The protein below binds the small molecule below.
Small molecule (SMILES): CCOC(=O)c1ccc(-c2csc3c(=O)cc(N4CCOCC4)oc23)cc1

Sequence of chain 1.B:
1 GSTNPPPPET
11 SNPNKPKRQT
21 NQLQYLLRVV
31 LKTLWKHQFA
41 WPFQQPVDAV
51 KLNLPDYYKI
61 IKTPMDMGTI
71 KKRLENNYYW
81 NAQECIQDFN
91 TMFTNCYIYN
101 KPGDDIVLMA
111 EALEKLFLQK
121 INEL

Binding-site contacts:
Ligand atom C02 contacts residue LYS51 of chain 1.B at 3.4 Å.
Ligand atom C08 contacts residue ILE106 of chain 1.B at 4.1 Å (hydrophobic).
Ligand atom C04 contacts residue TRP41 of chain 1.B at 3.6 Å (hydrophobic).
Ligand atom C08 contacts residue PRO42 of chain 1.B at 3.8 Å (hydrophobic).
Ligand atom C11 contacts residue PRO42 of chain 1.B at 3.9 Å (hydrophobic).
Ligand atom C19 contacts residue ASN100 of chain 1.B at 3.2 Å.
Ligand atom C07 contacts residue PRO42 of chain 1.B at 4.2 Å (hydrophobic).
Ligand atom C12 contacts residue ILE106 of chain 1.B at 4.0 Å (hydrophobic).
Ligand atom O05 contacts residue TRP41 of chain 1.B at 3.4 Å.
Ligand atom C09 contacts residue PRO42 of chain 1.B at 3.6 Å (hydrophobic).
Ligand atom C08 contacts residue LEU52 of chain 1.B at 4.1 Å (hydrophobic).
Ligand atom C19 contacts residue ILE106 of chain 1.B at 4.0 Å (hydrophobic).
Ligand atom C10 contacts residue PRO42 of chain 1.B at 3.3 Å (hydrophobic).
Ligand atom C12 contacts residue LEU52 of chain 1.B at 4.2 Å (hydrophobic).
Ligand atom C12 contacts residue PRO42 of chain 1.B at 4.0 Å (hydrophobic).
Ligand atom C01 contacts residue LYS51 of chain 1.B at 3.2 Å.
Ligand atom C10 contacts residue LEU52 of chain 1.B at 3.7 Å (hydrophobic).
Ligand atom O21 contacts residue TYR57 of chain 1.B at 4.2 Å.
Ligand atom C06 contacts residue TRP41 of chain 1.B at 4.2 Å (hydrophobic).
Ligand atom O17 contacts residue LEU52 of chain 1.B at 4.0 Å.
Ligand atom C13 contacts residue PRO42 of chain 1.B at 3.3 Å (hydrophobic).
Ligand atom C20 contacts residue ILE106 of chain 1.B at 4.0 Å (hydrophobic).
Ligand atom S14 contacts residue VAL47 of chain 1.B at 3.5 Å.
Ligand atom O21 contacts residue ASN100 of chain 1.B at 2.9 Å (h-bond).
Ligand atom O21 contacts residue CYS96 of chain 1.B at 4.2 Å.
Ligand atom O17 contacts residue ILE106 of chain 1.B at 4.1 Å.
Ligand atom C13 contacts residue PHE43 of chain 1.B at 4.0 Å (hydrophobic).
Ligand atom C06 contacts residue LEU52 of chain 1.B at 4.1 Å (hydrophobic).
Ligand atom N22 contacts residue LEU54 of chain 1.B at 4.1 Å.
Ligand atom C07 contacts residue LEU52 of chain 1.B at 4.2 Å (hydrophobic).
Ligand atom S14 contacts residue PHE43 of chain 1.B at 3.9 Å.
Ligand atom C15 contacts residue ILE106 of chain 1.B at 3.8 Å (hydrophobic).
Ligand atom O21 contacts residue TYR99 of chain 1.B at 4.0 Å.
Ligand atom C09 contacts residue LEU52 of chain 1.B at 3.7 Å (hydrophobic).
Ligand atom C13 contacts residue VAL47 of chain 1.B at 3.6 Å (hydrophobic).
Ligand atom C16 contacts residue ILE106 of chain 1.B at 3.8 Å (hydrophobic).
Ligand atom C18 contacts residue LEU54 of chain 1.B at 4.0 Å (hydrophobic).
Ligand atom C11 contacts residue LEU52 of chain 1.B at 4.0 Å (hydrophobic).
Ligand atom C23 contacts residue ASN100 of chain 1.B at 3.4 Å.
Ligand atom C20 contacts residue ASN100 of chain 1.B at 3.5 Å.